Sequence of chain 1.F:
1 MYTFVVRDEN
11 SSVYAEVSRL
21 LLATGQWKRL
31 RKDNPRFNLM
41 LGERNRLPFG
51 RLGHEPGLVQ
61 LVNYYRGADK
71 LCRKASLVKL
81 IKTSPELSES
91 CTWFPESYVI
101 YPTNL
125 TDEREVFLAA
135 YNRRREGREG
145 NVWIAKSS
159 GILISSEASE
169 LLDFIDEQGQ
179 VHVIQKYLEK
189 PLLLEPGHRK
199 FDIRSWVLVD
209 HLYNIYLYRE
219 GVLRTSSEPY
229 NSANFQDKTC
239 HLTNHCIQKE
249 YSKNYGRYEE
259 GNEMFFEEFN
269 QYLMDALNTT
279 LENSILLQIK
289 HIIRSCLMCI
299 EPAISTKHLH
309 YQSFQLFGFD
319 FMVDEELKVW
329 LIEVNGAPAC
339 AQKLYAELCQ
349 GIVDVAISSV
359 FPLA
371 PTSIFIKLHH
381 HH

The protein below binds the small molecule below.
Small molecule (SMILES): Nc1ncnc2c1ncn2[C@@H]1O[C@H](CO[P](=O)(O)O[P](=O)(O)CP(=O)(O)O)[C@@H](O)[C@H]1O

Binding-site contacts:
Ligand atom O3G contacts residue MG1 of chain 1.V at 2.2 Å.
Ligand atom C8 contacts residue ILE148 of chain 1.F at 3.6 Å (hydrophobic).
Ligand atom C8 contacts residue LYS150 of chain 1.F at 3.3 Å.
Ligand atom N6 contacts residue ILE148 of chain 1.F at 3.7 Å.
Ligand atom PG contacts residue ASP318 of chain 1.F at 3.6 Å.
Ligand atom C5 contacts residue GLN183 of chain 1.F at 3.7 Å.
Ligand atom C3' contacts residue THR241 of chain 1.F at 3.4 Å.
Ligand atom O1B contacts residue LYS74 of chain 1.F at 3.3 Å (salt-bridge).
Ligand atom C2 contacts residue LYS198 of chain 1.F at 3.2 Å.
Ligand atom O1A contacts residue GLU331 of chain 1.F at 3.5 Å.
Ligand atom PB contacts residue MG1 of chain 1.V at 3.7 Å.
Ligand atom C2 contacts residue TYR185 of chain 1.F at 3.5 Å (hydrophobic).
Ligand atom O1B contacts residue MG1 of chain 1.V at 2.5 Å.
Ligand atom C3B contacts residue ASN242 of chain 1.F at 3.0 Å.
Ligand atom C2 contacts residue LEU186 of chain 1.F at 3.5 Å (hydrophobic).
Ligand atom O2' contacts residue HIS239 of chain 1.F at 3.2 Å (h-bond).
Ligand atom N3 contacts residue LYS198 of chain 1.F at 2.7 Å (salt-bridge).
Ligand atom O2G contacts residue GLU331 of chain 1.F at 3.5 Å (salt-bridge).
Ligand atom O1G contacts residue ARG222 of chain 1.F at 3.6 Å.
Ligand atom O1B contacts residue GLU331 of chain 1.F at 2.5 Å (salt-bridge).
Ligand atom O2G contacts residue ARG202 of chain 1.F at 3.7 Å.
Ligand atom N1 contacts residue TYR185 of chain 1.F at 3.5 Å.
Ligand atom O2' contacts residue THR241 of chain 1.F at 3.7 Å.
Ligand atom C6 contacts residue LYS184 of chain 1.F at 3.7 Å.
Ligand atom N6 contacts residue GLN183 of chain 1.F at 2.9 Å (h-bond).
Ligand atom N6 contacts residue LYS184 of chain 1.F at 2.7 Å (salt-bridge).
Ligand atom N3 contacts residue TYR185 of chain 1.F at 3.5 Å.
Ligand atom N7 contacts residue LYS150 of chain 1.F at 2.9 Å (salt-bridge).
Ligand atom N7 contacts residue GLN183 of chain 1.F at 3.2 Å (h-bond).
Ligand atom O2A contacts residue LYS150 of chain 1.F at 2.9 Å (salt-bridge).
Ligand atom O2' contacts residue LYS198 of chain 1.F at 3.3 Å.
Ligand atom N1 contacts residue LEU186 of chain 1.F at 2.9 Å (h-bond).
Ligand atom O2A contacts residue LYS74 of chain 1.F at 3.5 Å.
Ligand atom O3' contacts residue THR241 of chain 1.F at 2.0 Å (h-bond).
Ligand atom N7 contacts residue ILE148 of chain 1.F at 3.7 Å.
Ligand atom O2G contacts residue ASP318 of chain 1.F at 2.1 Å (salt-bridge).
Ligand atom O2G contacts residue ARG222 of chain 1.F at 3.5 Å (salt-bridge).
Ligand atom PG contacts residue GLU331 of chain 1.F at 3.3 Å.
Ligand atom O3G contacts residue ASN333 of chain 1.F at 2.7 Å (h-bond).
Ligand atom O3G contacts residue GLU331 of chain 1.F at 2.2 Å (salt-bridge).